A protein and the small-molecule ligand that binds it are described below.
Small molecule (SMILES): C[C@H](CCC(=O)NCCS(=O)(=O)O)[C@H]1CC[C@H]2[C@@H]3[C@H](O)C[C@@H]4C[C@H](O)CC[C@]4(C)[C@H]3C[C@H](O)[C@]12C

Binding-site contacts:
Ligand atom O1S contacts residue THR354 of chain 1.B at 3.5 Å (h-bond).
Ligand atom C26 contacts residue LEU282 of chain 1.B at 3.7 Å (hydrophobic).
Ligand atom C23 contacts residue LEU351 of chain 1.B at 3.5 Å (hydrophobic).
Ligand atom C18 contacts residue ILE399 of chain 1.B at 3.7 Å (hydrophobic).
Ligand atom O1S contacts residue VAL353 of chain 1.B at 3.8 Å.
Ligand atom O12 contacts residue GLN527 of chain 1.B at 3.7 Å.
Ligand atom C15 contacts residue PRO226 of chain 1.B at 3.6 Å (hydrophobic).
Ligand atom C16 contacts residue ILE391 of chain 1.B at 3.9 Å (hydrophobic).
Ligand atom C11 contacts residue GLN527 of chain 1.B at 3.4 Å.
Ligand atom C18 contacts residue ILE395 of chain 1.B at 3.5 Å (hydrophobic).
Ligand atom O7 contacts residue LEU224 of chain 1.B at 3.0 Å (h-bond).
Ligand atom N24 contacts residue LEU282 of chain 1.B at 4.0 Å.
Ligand atom N24 contacts residue ILE391 of chain 1.B at 3.9 Å.
Ligand atom O2S contacts residue LEU351 of chain 1.B at 3.7 Å.
Ligand atom O2S contacts residue THR352 of chain 1.B at 3.8 Å.
Ligand atom C24 contacts residue LEU351 of chain 1.B at 3.3 Å (hydrophobic).
Ligand atom C8 contacts residue ILE399 of chain 1.B at 4.0 Å (hydrophobic).
Ligand atom O3S contacts residue HIS283 of chain 1.B at 3.0 Å (h-bond).
Ligand atom C25 contacts residue LEU282 of chain 1.B at 3.5 Å (hydrophobic).
Ligand atom C16 contacts residue PRO226 of chain 1.B at 3.7 Å (hydrophobic).
Ligand atom O2S contacts residue THR354 of chain 1.B at 2.8 Å (h-bond).
Ligand atom C9 contacts residue ILE399 of chain 1.B at 4.0 Å (hydrophobic).
Ligand atom O3S contacts residue GLY350 of chain 1.B at 3.3 Å (h-bond).
Ligand atom C12 contacts residue GLN527 of chain 1.B at 3.5 Å.
Ligand atom C15 contacts residue LEU224 of chain 1.B at 3.3 Å (hydrophobic).
Ligand atom C15 contacts residue PRO396 of chain 1.B at 3.8 Å (hydrophobic).
Ligand atom S26 contacts residue HIS283 of chain 1.B at 3.6 Å.
Ligand atom C25 contacts residue LEU351 of chain 1.B at 3.1 Å (hydrophobic).
Ligand atom C21 contacts residue ILE391 of chain 1.B at 3.4 Å (hydrophobic).
Ligand atom O3S contacts residue LEU351 of chain 1.B at 3.3 Å.
Ligand atom O1S contacts residue HIS283 of chain 1.B at 3.3 Å (h-bond).
Ligand atom S26 contacts residue VAL353 of chain 1.B at 3.9 Å.
Ligand atom C19 contacts residue ILE399 of chain 1.B at 3.4 Å (hydrophobic).
Ligand atom O2S contacts residue VAL353 of chain 1.B at 3.5 Å (h-bond).
Ligand atom O3S contacts residue THR352 of chain 1.B at 3.6 Å (h-bond).
Ligand atom C26 contacts residue HIS283 of chain 1.B at 3.9 Å.
Ligand atom S26 contacts residue THR354 of chain 1.B at 3.7 Å.
Ligand atom O3S contacts residue VAL353 of chain 1.B at 3.2 Å (h-bond).
Ligand atom N24 contacts residue LEU351 of chain 1.B at 3.0 Å (h-bond).
Ligand atom S26 contacts residue LEU351 of chain 1.B at 4.0 Å.

Sequence of chain 1.B:
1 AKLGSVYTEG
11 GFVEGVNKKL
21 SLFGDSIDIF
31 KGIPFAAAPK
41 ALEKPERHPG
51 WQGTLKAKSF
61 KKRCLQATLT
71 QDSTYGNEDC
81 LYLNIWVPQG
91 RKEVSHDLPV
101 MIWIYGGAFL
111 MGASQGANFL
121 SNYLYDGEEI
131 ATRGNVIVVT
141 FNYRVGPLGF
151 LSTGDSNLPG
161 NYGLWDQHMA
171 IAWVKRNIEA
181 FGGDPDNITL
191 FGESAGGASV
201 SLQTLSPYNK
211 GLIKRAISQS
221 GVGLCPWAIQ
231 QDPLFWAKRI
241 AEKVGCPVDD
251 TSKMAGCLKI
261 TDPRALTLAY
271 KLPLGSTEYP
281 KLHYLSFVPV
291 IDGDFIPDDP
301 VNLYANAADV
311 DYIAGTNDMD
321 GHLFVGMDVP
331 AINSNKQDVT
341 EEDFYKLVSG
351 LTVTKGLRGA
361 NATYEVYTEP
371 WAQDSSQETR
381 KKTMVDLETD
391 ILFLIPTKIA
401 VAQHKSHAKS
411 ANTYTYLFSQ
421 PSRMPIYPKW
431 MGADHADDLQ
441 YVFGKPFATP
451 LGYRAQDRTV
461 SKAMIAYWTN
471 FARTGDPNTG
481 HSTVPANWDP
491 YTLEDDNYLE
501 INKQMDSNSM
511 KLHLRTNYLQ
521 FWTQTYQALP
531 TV